Binding-site contacts:
Ligand atom C8 contacts residue PEG1 of chain 2.J at 4.3 Å.
Ligand atom C1 contacts residue PEG1 of chain 2.J at 3.5 Å.
Ligand atom C6 contacts residue THR34 of chain 2.A at 4.0 Å.
Ligand atom N2 contacts residue ASN32 of chain 2.A at 2.9 Å (h-bond).
Ligand atom O6 contacts residue LEU52 of chain 2.B at 3.4 Å.
Ligand atom O5 contacts residue ASN32 of chain 2.A at 2.3 Å (h-bond).
Ligand atom C5 contacts residue THR312 of chain 2.A at 4.3 Å.
Ligand atom C1 contacts residue ASN32 of chain 2.A at 1.4 Å.
Ligand atom O5 contacts residue ALA33 of chain 2.A at 4.5 Å.
Ligand atom C1 contacts residue THR312 of chain 2.A at 3.8 Å.
Ligand atom C1 contacts residue ALA33 of chain 2.A at 4.5 Å (hydrophobic).
Ligand atom O5 contacts residue THR312 of chain 2.A at 3.2 Å (h-bond).
Ligand atom N2 contacts residue PEG1 of chain 2.J at 4.4 Å.
Ligand atom C6 contacts residue THR312 of chain 2.A at 4.2 Å.
Ligand atom O7 contacts residue THR34 of chain 2.A at 3.9 Å.
Ligand atom C4 contacts residue ASN32 of chain 2.A at 4.2 Å.
Ligand atom O5 contacts residue PEG1 of chain 2.J at 3.4 Å (h-bond).
Ligand atom C5 contacts residue ASN32 of chain 2.A at 3.6 Å.
Ligand atom O7 contacts residue PEG1 of chain 2.J at 3.1 Å.
Ligand atom C6 contacts residue LEU52 of chain 2.B at 4.2 Å (hydrophobic).
Ligand atom C8 contacts residue THR34 of chain 2.A at 3.6 Å.
Ligand atom C2 contacts residue PEG1 of chain 2.J at 3.8 Å.
Ligand atom C2 contacts residue ASN32 of chain 2.A at 2.5 Å.
Ligand atom O7 contacts residue ASN32 of chain 2.A at 3.8 Å.
Ligand atom C8 contacts residue ILE56 of chain 2.B at 4.3 Å (hydrophobic).
Ligand atom O6 contacts residue THR312 of chain 2.A at 4.3 Å.
Ligand atom C7 contacts residue ASN32 of chain 2.A at 3.5 Å.
Ligand atom C7 contacts residue PEG1 of chain 2.J at 3.7 Å.
Ligand atom C7 contacts residue THR34 of chain 2.A at 4.1 Å.
Ligand atom C3 contacts residue ASN32 of chain 2.A at 3.8 Å.

Sequence of chain 2.A:
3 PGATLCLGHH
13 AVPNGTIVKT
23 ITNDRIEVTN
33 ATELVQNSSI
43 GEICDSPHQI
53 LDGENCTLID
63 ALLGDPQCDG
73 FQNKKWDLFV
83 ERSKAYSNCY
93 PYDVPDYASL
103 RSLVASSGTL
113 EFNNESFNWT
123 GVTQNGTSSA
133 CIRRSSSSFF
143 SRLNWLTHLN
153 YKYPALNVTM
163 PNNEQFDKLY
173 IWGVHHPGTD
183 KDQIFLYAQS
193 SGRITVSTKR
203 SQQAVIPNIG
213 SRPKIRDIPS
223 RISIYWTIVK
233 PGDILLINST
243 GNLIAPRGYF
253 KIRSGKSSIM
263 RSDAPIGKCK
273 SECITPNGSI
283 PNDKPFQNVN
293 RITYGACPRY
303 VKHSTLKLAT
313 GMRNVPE

This small molecule binds to this protein.
Small molecule (SMILES): CC(=O)N[C@H]1[C@H](O[C@H]2[C@H](O)[C@@H](NC(C)=O)CO[C@@H]2CO)O[C@H](CO)[C@@H](O)[C@@H]1O

Sequence of chain 2.B:
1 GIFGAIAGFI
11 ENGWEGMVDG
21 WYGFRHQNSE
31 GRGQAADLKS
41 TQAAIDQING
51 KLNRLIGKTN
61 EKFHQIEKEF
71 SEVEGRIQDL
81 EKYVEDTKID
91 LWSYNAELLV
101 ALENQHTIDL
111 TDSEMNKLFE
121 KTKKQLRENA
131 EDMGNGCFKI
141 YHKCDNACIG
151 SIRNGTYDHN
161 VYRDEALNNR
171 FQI